The small molecule below binds the protein below.
Small molecule (SMILES): CC(=O)N[C@@H]1[C@@H](O)[C@H](O)[C@@H](CO)O[C@H]1O

Sequence of chain 2.A:
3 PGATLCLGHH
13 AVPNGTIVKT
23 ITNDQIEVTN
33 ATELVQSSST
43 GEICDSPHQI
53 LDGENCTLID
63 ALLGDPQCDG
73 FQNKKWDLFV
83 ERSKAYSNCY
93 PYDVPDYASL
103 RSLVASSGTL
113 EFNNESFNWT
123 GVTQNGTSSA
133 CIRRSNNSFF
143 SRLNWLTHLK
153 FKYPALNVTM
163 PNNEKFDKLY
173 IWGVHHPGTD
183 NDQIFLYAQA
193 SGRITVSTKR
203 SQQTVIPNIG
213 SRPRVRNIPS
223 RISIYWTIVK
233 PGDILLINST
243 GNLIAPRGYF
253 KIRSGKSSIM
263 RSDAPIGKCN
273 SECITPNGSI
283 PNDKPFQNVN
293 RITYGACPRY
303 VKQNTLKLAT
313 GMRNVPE

Binding-site contacts:
Ligand atom C3 contacts residue ASN127 of chain 2.A at 3.9 Å.
Ligand atom C5 contacts residue ASN127 of chain 2.A at 3.6 Å.
Ligand atom C7 contacts residue GLN126 of chain 2.A at 4.3 Å.
Ligand atom N2 contacts residue ASN127 of chain 2.A at 3.2 Å (h-bond).
Ligand atom O7 contacts residue ASN127 of chain 2.A at 3.1 Å (h-bond).
Ligand atom C2 contacts residue ASN127 of chain 2.A at 2.6 Å.
Ligand atom C8 contacts residue GLN126 of chain 2.A at 3.9 Å.
Ligand atom C1 contacts residue ASN127 of chain 2.A at 1.4 Å.
Ligand atom O5 contacts residue ASN127 of chain 2.A at 2.3 Å (h-bond).
Ligand atom C4 contacts residue ASN127 of chain 2.A at 4.2 Å.
Ligand atom C7 contacts residue ASN127 of chain 2.A at 3.4 Å.